Sequence of chain 1.A:
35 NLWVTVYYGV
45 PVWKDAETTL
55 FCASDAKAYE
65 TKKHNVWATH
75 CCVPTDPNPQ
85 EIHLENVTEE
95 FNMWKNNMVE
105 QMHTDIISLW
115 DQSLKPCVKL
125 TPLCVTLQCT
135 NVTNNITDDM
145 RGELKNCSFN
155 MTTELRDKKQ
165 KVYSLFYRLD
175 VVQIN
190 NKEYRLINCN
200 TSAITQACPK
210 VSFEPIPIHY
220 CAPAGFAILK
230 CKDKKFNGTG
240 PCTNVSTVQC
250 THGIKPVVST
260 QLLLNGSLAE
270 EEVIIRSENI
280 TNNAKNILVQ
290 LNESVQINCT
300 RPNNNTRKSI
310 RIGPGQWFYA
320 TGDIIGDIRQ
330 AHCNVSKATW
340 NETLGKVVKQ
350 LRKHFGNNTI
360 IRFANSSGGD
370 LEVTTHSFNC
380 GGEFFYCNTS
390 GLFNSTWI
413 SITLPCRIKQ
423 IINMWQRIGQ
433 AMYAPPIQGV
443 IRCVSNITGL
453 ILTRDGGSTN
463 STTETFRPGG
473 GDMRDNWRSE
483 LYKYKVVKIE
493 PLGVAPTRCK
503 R

Binding-site contacts:
Ligand atom O7 contacts residue ASN448 of chain 1.A at 3.4 Å (h-bond).
Ligand atom C8 contacts residue ASN448 of chain 1.A at 3.8 Å.
Ligand atom C5 contacts residue ASN448 of chain 1.A at 3.8 Å.
Ligand atom C8 contacts residue ASN264 of chain 1.A at 3.9 Å.
Ligand atom C7 contacts residue ASN448 of chain 1.A at 3.3 Å.
Ligand atom C3 contacts residue ASN448 of chain 1.A at 3.9 Å.
Ligand atom C4 contacts residue ASN448 of chain 1.A at 4.4 Å.
Ligand atom C8 contacts residue NAG1 of chain 1.L at 4.0 Å.
Ligand atom O5 contacts residue ASN448 of chain 1.A at 2.5 Å (h-bond).
Ligand atom C1 contacts residue SER293 of chain 1.A at 4.0 Å.
Ligand atom C1 contacts residue ASN448 of chain 1.A at 1.5 Å.
Ligand atom O5 contacts residue SER293 of chain 1.A at 3.6 Å (h-bond).
Ligand atom N2 contacts residue ASN448 of chain 1.A at 3.0 Å (h-bond).
Ligand atom C2 contacts residue ASN448 of chain 1.A at 2.5 Å.

This small molecule binds to this protein.
Small molecule (SMILES): CC(=O)N[C@@H]1[C@@H](O)[C@H](O)[C@@H](CO)O[C@H]1O